Sequence of chain 2.A:
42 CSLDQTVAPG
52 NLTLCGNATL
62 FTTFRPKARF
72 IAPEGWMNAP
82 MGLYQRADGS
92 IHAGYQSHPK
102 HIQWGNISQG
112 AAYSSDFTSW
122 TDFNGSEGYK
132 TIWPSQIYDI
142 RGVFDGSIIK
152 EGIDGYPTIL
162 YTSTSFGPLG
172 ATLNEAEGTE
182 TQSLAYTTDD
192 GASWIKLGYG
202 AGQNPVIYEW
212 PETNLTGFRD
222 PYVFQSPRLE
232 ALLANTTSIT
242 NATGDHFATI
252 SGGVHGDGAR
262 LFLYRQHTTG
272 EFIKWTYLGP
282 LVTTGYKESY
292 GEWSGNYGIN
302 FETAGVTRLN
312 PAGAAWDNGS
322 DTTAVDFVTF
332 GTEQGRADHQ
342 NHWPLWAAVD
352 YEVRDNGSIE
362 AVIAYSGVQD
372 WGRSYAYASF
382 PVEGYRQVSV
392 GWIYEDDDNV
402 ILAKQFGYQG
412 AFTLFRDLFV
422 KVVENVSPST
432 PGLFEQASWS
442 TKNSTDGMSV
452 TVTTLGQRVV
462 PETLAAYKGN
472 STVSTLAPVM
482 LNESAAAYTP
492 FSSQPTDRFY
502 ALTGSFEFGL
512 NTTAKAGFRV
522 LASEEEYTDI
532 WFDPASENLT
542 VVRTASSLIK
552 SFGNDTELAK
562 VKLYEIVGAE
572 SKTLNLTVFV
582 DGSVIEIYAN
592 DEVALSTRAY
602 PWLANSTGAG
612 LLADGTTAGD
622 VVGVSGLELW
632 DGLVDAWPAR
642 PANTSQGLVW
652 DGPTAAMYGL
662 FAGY

A protein and the small-molecule ligand that binds it are described below.
Small molecule (SMILES): CC(=O)N[C@@H]1[C@@H](O)[C@H](O)[C@@H](CO)O[C@H]1O

Binding-site contacts:
Ligand atom O7 contacts residue ASN555 of chain 2.A at 4.4 Å.
Ligand atom C3 contacts residue ASN555 of chain 2.A at 3.7 Å.
Ligand atom O5 contacts residue ASN555 of chain 2.A at 2.3 Å (h-bond).
Ligand atom C8 contacts residue THR545 of chain 2.A at 4.4 Å.
Ligand atom O6 contacts residue LYS551 of chain 2.A at 3.8 Å.
Ligand atom C8 contacts residue LYS551 of chain 2.A at 3.4 Å.
Ligand atom C1 contacts residue ASN555 of chain 2.A at 1.4 Å.
Ligand atom C4 contacts residue ASN555 of chain 2.A at 4.2 Å.
Ligand atom N2 contacts residue ASN555 of chain 2.A at 2.7 Å (h-bond).
Ligand atom C5 contacts residue ASN555 of chain 2.A at 3.6 Å.
Ligand atom C2 contacts residue ASN555 of chain 2.A at 2.4 Å.
Ligand atom O7 contacts residue THR545 of chain 2.A at 3.1 Å (h-bond).
Ligand atom C7 contacts residue THR545 of chain 2.A at 3.8 Å.
Ligand atom C8 contacts residue ASN555 of chain 2.A at 4.3 Å.
Ligand atom C7 contacts residue ASN555 of chain 2.A at 3.7 Å.